Sequence of chain 1.B:
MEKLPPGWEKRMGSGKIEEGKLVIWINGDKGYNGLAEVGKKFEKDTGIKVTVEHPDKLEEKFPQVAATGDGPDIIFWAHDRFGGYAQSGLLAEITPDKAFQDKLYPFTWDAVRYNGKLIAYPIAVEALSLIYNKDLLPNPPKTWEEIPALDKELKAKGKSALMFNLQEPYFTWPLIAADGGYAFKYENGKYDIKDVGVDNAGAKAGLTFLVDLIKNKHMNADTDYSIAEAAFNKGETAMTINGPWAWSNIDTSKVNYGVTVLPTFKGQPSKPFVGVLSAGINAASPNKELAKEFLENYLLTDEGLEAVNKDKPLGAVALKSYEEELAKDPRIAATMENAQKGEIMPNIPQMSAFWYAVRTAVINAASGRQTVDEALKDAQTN

A protein and the small-molecule ligand that binds it are described below.
Small molecule (SMILES): OC[C@H]1O[C@H](O[C@H]2[C@H](O)[C@@H](O)[C@@H](O)O[C@@H]2CO)[C@H](O)[C@@H](O)[C@@H]1O

Binding-site contacts:
Ligand atom O2 contacts residue MET345 of chain 1.B at 3.7 Å.
Ligand atom O2 contacts residue LYS30 of chain 1.B at 2.7 Å (salt-bridge).
Ligand atom C4 contacts residue TYR170 of chain 1.B at 3.9 Å (hydrophobic).
Ligand atom C1 contacts residue TRP245 of chain 1.B at 3.7 Å (hydrophobic).
Ligand atom O4 contacts residue ARG81 of chain 1.B at 2.7 Å (salt-bridge).
Ligand atom C1 contacts residue TYR170 of chain 1.B at 3.4 Å (hydrophobic).
Ligand atom O3 contacts residue ASP80 of chain 1.B at 2.5 Å (salt-bridge).
Ligand atom O1 contacts residue ASP29 of chain 1.B at 2.7 Å (salt-bridge).
Ligand atom O3 contacts residue TRP77 of chain 1.B at 3.2 Å (h-bond).
Ligand atom C2 contacts residue TRP245 of chain 1.B at 3.7 Å (hydrophobic).
Ligand atom O2 contacts residue ASP80 of chain 1.B at 2.7 Å (salt-bridge).
Ligand atom C3 contacts residue ASP80 of chain 1.B at 3.5 Å.
Ligand atom C6 contacts residue GLU168 of chain 1.B at 3.7 Å.
Ligand atom C6 contacts residue TYR170 of chain 1.B at 3.7 Å (hydrophobic).
Ligand atom O3 contacts residue ARG81 of chain 1.B at 3.0 Å (salt-bridge).
Ligand atom O4 contacts residue TRP355 of chain 1.B at 3.9 Å.
Ligand atom C2 contacts residue LYS30 of chain 1.B at 3.8 Å.
Ligand atom O3 contacts residue GLU126 of chain 1.B at 3.8 Å.
Ligand atom O6 contacts residue GLU168 of chain 1.B at 3.0 Å (salt-bridge).
Ligand atom C6 contacts residue TRP355 of chain 1.B at 3.5 Å (hydrophobic).
Ligand atom O1 contacts residue ASN27 of chain 1.B at 3.7 Å.
Ligand atom O2 contacts residue ALA78 of chain 1.B at 3.4 Å.
Ligand atom C2 contacts residue GLU126 of chain 1.B at 3.5 Å.
Ligand atom C4 contacts residue TRP355 of chain 1.B at 3.6 Å (hydrophobic).
Ligand atom O2 contacts residue GLU126 of chain 1.B at 2.8 Å (salt-bridge).
Ligand atom C3 contacts residue TRP77 of chain 1.B at 3.6 Å (hydrophobic).
Ligand atom O2 contacts residue TRP245 of chain 1.B at 3.9 Å.
Ligand atom O3 contacts residue ALA78 of chain 1.B at 3.5 Å.
Ligand atom C2 contacts residue ASP80 of chain 1.B at 3.4 Å.
Ligand atom O6 contacts residue TYR170 of chain 1.B at 3.1 Å (h-bond).
Ligand atom C1 contacts residue LYS30 of chain 1.B at 3.7 Å.
Ligand atom C4 contacts residue ARG81 of chain 1.B at 3.8 Å.
Ligand atom O5 contacts residue ASP29 of chain 1.B at 3.9 Å.
Ligand atom O3 contacts residue TRP355 of chain 1.B at 3.8 Å.
Ligand atom C1 contacts residue ASP29 of chain 1.B at 3.4 Å.
Ligand atom O1 contacts residue LYS30 of chain 1.B at 3.0 Å (salt-bridge).
Ligand atom C6 contacts residue PRO169 of chain 1.B at 3.8 Å (hydrophobic).
Ligand atom O5 contacts residue TYR170 of chain 1.B at 3.2 Å.
Ligand atom O6 contacts residue PRO169 of chain 1.B at 3.2 Å.
Ligand atom O2 contacts residue TRP77 of chain 1.B at 3.5 Å (h-bond).